Sequence of chain 1.A:
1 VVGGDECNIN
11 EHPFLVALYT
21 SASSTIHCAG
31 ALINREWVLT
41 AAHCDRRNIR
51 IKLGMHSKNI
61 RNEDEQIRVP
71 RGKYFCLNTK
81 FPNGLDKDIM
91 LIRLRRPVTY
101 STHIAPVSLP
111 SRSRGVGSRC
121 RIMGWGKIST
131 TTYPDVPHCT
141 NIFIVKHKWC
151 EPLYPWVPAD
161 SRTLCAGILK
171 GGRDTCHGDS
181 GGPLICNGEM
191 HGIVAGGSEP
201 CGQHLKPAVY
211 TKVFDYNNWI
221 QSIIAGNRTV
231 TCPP

A protein and the small-molecule ligand that binds it are described below.
Small molecule (SMILES): CC(=O)N[C@H]1[C@H](O[C@H]2[C@H](O)[C@@H](NC(C)=O)CO[C@@H]2CO)O[C@H](CO)[C@@H](O[C@@H]2O[C@H](CO)[C@@H](O)[C@H](O)[C@@H]2O)[C@@H]1O

Binding-site contacts:
Ligand atom C1 contacts residue ASN227 of chain 1.A at 1.4 Å.
Ligand atom N2 contacts residue ASN227 of chain 1.A at 2.8 Å (h-bond).
Ligand atom C4 contacts residue ASN227 of chain 1.A at 4.2 Å.
Ligand atom C1 contacts residue THR229 of chain 1.A at 3.8 Å.
Ligand atom C8 contacts residue ASN227 of chain 1.A at 3.5 Å.
Ligand atom O5 contacts residue ASN227 of chain 1.A at 2.4 Å (h-bond).
Ligand atom C2 contacts residue THR229 of chain 1.A at 4.3 Å.
Ligand atom C3 contacts residue THR229 of chain 1.A at 4.3 Å.
Ligand atom C2 contacts residue ASN227 of chain 1.A at 2.4 Å.
Ligand atom C5 contacts residue ASN227 of chain 1.A at 3.7 Å.
Ligand atom C1 contacts residue VAL230 of chain 1.A at 4.3 Å (hydrophobic).
Ligand atom N2 contacts residue THR229 of chain 1.A at 4.2 Å.
Ligand atom C3 contacts residue ASN227 of chain 1.A at 3.8 Å.
Ligand atom C7 contacts residue ASN227 of chain 1.A at 3.6 Å.
Ligand atom C5 contacts residue THR229 of chain 1.A at 4.5 Å.
Ligand atom O5 contacts residue VAL230 of chain 1.A at 4.0 Å.